Sequence of chain 1.C:
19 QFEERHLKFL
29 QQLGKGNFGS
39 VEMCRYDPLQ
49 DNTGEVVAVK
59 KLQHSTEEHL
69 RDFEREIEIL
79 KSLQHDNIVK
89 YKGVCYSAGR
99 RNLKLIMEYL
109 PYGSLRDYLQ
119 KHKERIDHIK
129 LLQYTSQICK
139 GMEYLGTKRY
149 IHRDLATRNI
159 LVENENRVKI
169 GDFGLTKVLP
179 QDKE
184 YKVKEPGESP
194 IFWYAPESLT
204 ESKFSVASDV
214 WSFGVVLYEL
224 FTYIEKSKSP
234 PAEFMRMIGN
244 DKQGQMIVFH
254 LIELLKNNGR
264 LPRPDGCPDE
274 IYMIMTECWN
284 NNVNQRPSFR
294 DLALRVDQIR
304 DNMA

This small molecule binds to this protein.
Small molecule (SMILES): N#CC[C@H](C1CCCC1)n1cc(-c2ncnc3[nH]ccc23)cn1

Binding-site contacts:
Ligand atom CAC contacts residue MET105 of chain 1.C at 3.6 Å (hydrophobic).
Ligand atom NAN contacts residue ALA56 of chain 1.C at 3.3 Å.
Ligand atom CAQ contacts residue LEU159 of chain 1.C at 3.8 Å (hydrophobic).
Ligand atom CAE contacts residue LEU31 of chain 1.C at 3.6 Å (hydrophobic).
Ligand atom CAB contacts residue ASP170 of chain 1.C at 3.8 Å.
Ligand atom NAA contacts residue LEU159 of chain 1.C at 3.6 Å.
Ligand atom NAP contacts residue TYR107 of chain 1.C at 3.8 Å.
Ligand atom NAN contacts residue GLU106 of chain 1.C at 2.6 Å (salt-bridge).
Ligand atom CAK contacts residue VAL39 of chain 1.C at 3.5 Å (hydrophobic).
Ligand atom NAN contacts residue VAL87 of chain 1.C at 3.7 Å.
Ligand atom CAC contacts residue ALA56 of chain 1.C at 3.6 Å (hydrophobic).
Ligand atom CAJ contacts residue ASN157 of chain 1.C at 3.5 Å.
Ligand atom CAK contacts residue GLY32 of chain 1.C at 3.6 Å.
Ligand atom CAF contacts residue LEU31 of chain 1.C at 3.9 Å (hydrophobic).
Ligand atom CAD contacts residue MET105 of chain 1.C at 3.9 Å (hydrophobic).
Ligand atom CAC contacts residue GLU106 of chain 1.C at 3.5 Å.
Ligand atom CAB contacts residue ASN157 of chain 1.C at 3.6 Å.
Ligand atom NAA contacts residue ASN157 of chain 1.C at 3.5 Å.
Ligand atom CAK contacts residue LYS33 of chain 1.C at 3.9 Å.
Ligand atom CAC contacts residue VAL87 of chain 1.C at 3.7 Å (hydrophobic).
Ligand atom CAT contacts residue GLU106 of chain 1.C at 3.6 Å.
Ligand atom CAE contacts residue TYR107 of chain 1.C at 3.9 Å (hydrophobic).
Ligand atom CAS contacts residue LEU159 of chain 1.C at 3.3 Å (hydrophobic).
Ligand atom NAP contacts residue LEU108 of chain 1.C at 3.0 Å (h-bond).
Ligand atom NAA contacts residue ASP170 of chain 1.C at 3.8 Å.
Ligand atom NAM contacts residue LEU31 of chain 1.C at 3.6 Å.
Ligand atom NAO contacts residue GLY32 of chain 1.C at 3.8 Å.
Ligand atom CAI contacts residue ASP170 of chain 1.C at 3.3 Å.
Ligand atom CAH contacts residue VAL39 of chain 1.C at 3.8 Å (hydrophobic).
Ligand atom CAR contacts residue LEU159 of chain 1.C at 3.7 Å (hydrophobic).
Ligand atom CAD contacts residue LEU159 of chain 1.C at 3.6 Å (hydrophobic).
Ligand atom NAN contacts residue LEU159 of chain 1.C at 3.9 Å.
Ligand atom NAA contacts residue ARG156 of chain 1.C at 3.8 Å.
Ligand atom CAT contacts residue LEU159 of chain 1.C at 3.5 Å (hydrophobic).
Ligand atom NAA contacts residue GLY169 of chain 1.C at 3.5 Å.
Ligand atom CAJ contacts residue ARG156 of chain 1.C at 3.5 Å.
Ligand atom CAB contacts residue ARG156 of chain 1.C at 3.4 Å.
Ligand atom CAT contacts residue ALA56 of chain 1.C at 3.5 Å (hydrophobic).
Ligand atom CAE contacts residue LEU108 of chain 1.C at 3.4 Å (hydrophobic).
Ligand atom NAM contacts residue LEU159 of chain 1.C at 3.7 Å.